Binding-site contacts:
Ligand atom C8 contacts residue HIS648 of chain 1.H at 3.3 Å.
Ligand atom C8 contacts residue ASN650 of chain 1.H at 4.3 Å.
Ligand atom C2 contacts residue ASN650 of chain 1.H at 2.5 Å.
Ligand atom C3 contacts residue ASN650 of chain 1.H at 3.8 Å.
Ligand atom C7 contacts residue ASN650 of chain 1.H at 3.2 Å.
Ligand atom C4 contacts residue ASN650 of chain 1.H at 4.3 Å.
Ligand atom N2 contacts residue ASN650 of chain 1.H at 2.9 Å (h-bond).
Ligand atom C5 contacts residue ASN650 of chain 1.H at 3.7 Å.
Ligand atom C8 contacts residue VAL649 of chain 1.H at 4.0 Å (hydrophobic).
Ligand atom O7 contacts residue ASN650 of chain 1.H at 3.0 Å (h-bond).
Ligand atom O5 contacts residue ASN650 of chain 1.H at 2.4 Å (h-bond).
Ligand atom C7 contacts residue HIS648 of chain 1.H at 4.5 Å.
Ligand atom C1 contacts residue ASN650 of chain 1.H at 1.5 Å.

A small-molecule ligand and the protein it binds are described below.
Small molecule (SMILES): CC(=O)N[C@@H]1[C@@H](O)[C@H](O)[C@@H](CO)O[C@H]1O

Sequence of chain 1.H:
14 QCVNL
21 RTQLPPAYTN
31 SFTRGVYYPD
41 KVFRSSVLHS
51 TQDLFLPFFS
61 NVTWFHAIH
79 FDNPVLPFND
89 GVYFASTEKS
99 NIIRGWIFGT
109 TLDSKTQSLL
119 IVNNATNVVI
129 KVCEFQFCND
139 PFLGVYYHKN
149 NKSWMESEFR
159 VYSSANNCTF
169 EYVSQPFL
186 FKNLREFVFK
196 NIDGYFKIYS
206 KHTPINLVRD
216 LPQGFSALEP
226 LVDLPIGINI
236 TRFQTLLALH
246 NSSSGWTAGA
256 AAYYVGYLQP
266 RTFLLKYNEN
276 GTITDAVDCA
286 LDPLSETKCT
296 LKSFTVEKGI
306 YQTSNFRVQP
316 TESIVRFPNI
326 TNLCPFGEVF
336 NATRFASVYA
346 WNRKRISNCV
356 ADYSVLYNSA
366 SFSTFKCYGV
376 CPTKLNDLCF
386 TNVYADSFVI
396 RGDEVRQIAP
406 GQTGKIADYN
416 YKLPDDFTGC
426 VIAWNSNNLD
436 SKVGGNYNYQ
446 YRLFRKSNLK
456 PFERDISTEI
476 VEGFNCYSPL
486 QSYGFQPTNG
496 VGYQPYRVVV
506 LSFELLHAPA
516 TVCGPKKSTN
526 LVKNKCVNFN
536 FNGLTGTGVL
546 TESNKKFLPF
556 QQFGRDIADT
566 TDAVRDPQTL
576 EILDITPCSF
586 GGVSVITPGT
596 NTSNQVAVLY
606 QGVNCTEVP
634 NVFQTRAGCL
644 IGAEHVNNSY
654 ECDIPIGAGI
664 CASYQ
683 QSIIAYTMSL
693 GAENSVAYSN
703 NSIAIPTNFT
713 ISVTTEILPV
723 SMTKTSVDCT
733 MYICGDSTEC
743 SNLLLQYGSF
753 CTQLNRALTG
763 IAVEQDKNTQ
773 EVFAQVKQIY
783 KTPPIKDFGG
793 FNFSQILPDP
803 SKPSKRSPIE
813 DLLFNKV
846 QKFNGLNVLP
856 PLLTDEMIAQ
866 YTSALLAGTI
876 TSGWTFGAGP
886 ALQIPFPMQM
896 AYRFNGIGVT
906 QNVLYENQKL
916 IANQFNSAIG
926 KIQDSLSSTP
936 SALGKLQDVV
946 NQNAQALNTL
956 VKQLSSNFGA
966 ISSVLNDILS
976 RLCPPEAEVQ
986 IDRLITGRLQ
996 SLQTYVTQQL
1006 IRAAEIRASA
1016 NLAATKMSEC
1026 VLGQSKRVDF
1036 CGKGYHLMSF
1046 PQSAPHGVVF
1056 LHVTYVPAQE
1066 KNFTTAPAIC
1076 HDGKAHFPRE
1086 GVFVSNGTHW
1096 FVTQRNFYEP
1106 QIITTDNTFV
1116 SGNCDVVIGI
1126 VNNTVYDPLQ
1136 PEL